Binding-site contacts:
Ligand atom C19 contacts residue LEU112 of chain 1.B at 3.3 Å (hydrophobic).
Ligand atom C11 contacts residue LEU161 of chain 1.B at 3.7 Å (hydrophobic).
Ligand atom C16 contacts residue ALA34 of chain 1.B at 3.3 Å (hydrophobic).
Ligand atom N2 contacts residue LEU112 of chain 1.B at 3.0 Å (h-bond).
Ligand atom C25 contacts residue ILE13 of chain 1.B at 3.1 Å (hydrophobic).
Ligand atom C23 contacts residue ILE13 of chain 1.B at 3.4 Å (hydrophobic).
Ligand atom C22 contacts residue GLY115 of chain 1.B at 3.5 Å.
Ligand atom N1 contacts residue ALA34 of chain 1.B at 3.4 Å.
Ligand atom N2 contacts residue ALA34 of chain 1.B at 3.6 Å.
Ligand atom C16 contacts residue LEU161 of chain 1.B at 3.5 Å (hydrophobic).
Ligand atom C12 contacts residue PHE109 of chain 1.B at 3.7 Å (hydrophobic).
Ligand atom C3 contacts residue LYS15 of chain 1.B at 3.7 Å.
Ligand atom C25 contacts residue PRO116 of chain 1.B at 3.6 Å (hydrophobic).
Ligand atom C15 contacts residue PHE109 of chain 1.B at 3.5 Å (hydrophobic).
Ligand atom C13 contacts residue LYS36 of chain 1.B at 3.6 Å.
Ligand atom O2 contacts residue ASP172 of chain 1.B at 3.1 Å (salt-bridge).
Ligand atom C8 contacts residue VAL21 of chain 1.B at 3.8 Å (hydrophobic).
Ligand atom O1 contacts residue GLY16 of chain 1.B at 3.6 Å.
Ligand atom C13 contacts residue ASP172 of chain 1.B at 3.6 Å.
Ligand atom C21 contacts residue PRO116 of chain 1.B at 3.6 Å (hydrophobic).
Ligand atom N2 contacts residue LEU111 of chain 1.B at 3.7 Å.
Ligand atom C14 contacts residue LEU161 of chain 1.B at 3.4 Å (hydrophobic).
Ligand atom C6 contacts residue VAL21 of chain 1.B at 3.8 Å (hydrophobic).
Ligand atom C19 contacts residue LEU111 of chain 1.B at 3.7 Å (hydrophobic).
Ligand atom C23 contacts residue GLY14 of chain 1.B at 3.8 Å.
Ligand atom C2 contacts residue ASN159 of chain 1.B at 3.7 Å.
Ligand atom O1 contacts residue ASP172 of chain 1.B at 3.8 Å.
Ligand atom C23 contacts residue PRO116 of chain 1.B at 3.2 Å (hydrophobic).
Ligand atom C24 contacts residue GLY115 of chain 1.B at 3.5 Å.
Ligand atom C20 contacts residue GLY115 of chain 1.B at 3.8 Å.
Ligand atom C3 contacts residue GLY16 of chain 1.B at 3.2 Å.
Ligand atom O2 contacts residue LYS36 of chain 1.B at 2.9 Å (salt-bridge).
Ligand atom C15 contacts residue ALA34 of chain 1.B at 3.8 Å (hydrophobic).
Ligand atom C14 contacts residue ALA34 of chain 1.B at 3.8 Å (hydrophobic).
Ligand atom N1 contacts residue ASP110 of chain 1.B at 3.1 Å (salt-bridge).
Ligand atom N1 contacts residue PHE109 of chain 1.B at 3.8 Å.
Ligand atom C22 contacts residue ILE13 of chain 1.B at 3.6 Å (hydrophobic).
Ligand atom C20 contacts residue ILE13 of chain 1.B at 3.8 Å (hydrophobic).
Ligand atom O1 contacts residue LYS36 of chain 1.B at 3.6 Å.
Ligand atom C17 contacts residue LEU161 of chain 1.B at 3.7 Å (hydrophobic).

Sequence of chain 1.B:
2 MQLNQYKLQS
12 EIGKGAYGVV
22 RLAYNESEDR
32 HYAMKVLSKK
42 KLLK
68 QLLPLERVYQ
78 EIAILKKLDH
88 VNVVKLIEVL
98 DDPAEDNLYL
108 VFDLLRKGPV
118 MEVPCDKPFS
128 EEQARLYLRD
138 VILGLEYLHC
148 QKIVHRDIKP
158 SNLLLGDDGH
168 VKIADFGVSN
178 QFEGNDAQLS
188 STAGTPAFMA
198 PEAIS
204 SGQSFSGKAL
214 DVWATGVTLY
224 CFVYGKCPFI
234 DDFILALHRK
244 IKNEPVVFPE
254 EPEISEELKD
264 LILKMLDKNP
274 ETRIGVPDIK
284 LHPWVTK

A small-molecule ligand and the protein it binds are described below.
Small molecule (SMILES): O=C(O)c1ccc(-c2c[nH]c3ncc(-c4ccccc4)cc23)cc1C1CCCC1